A protein and the small-molecule ligand that binds it are described below.
Small molecule (SMILES): CSCC[C@@H]1NC(=O)[C@H](CC(=O)O)NC(=O)[C@H](CC(C)C)NC(=O)[C@H](C(C)C)NC(=O)[C@H](CC2=NC=NC2)NC(=O)[C@H](CO)NC(=O)[C@@H]2CCCN2C(=O)[C@@H]2CCCN2C(=O)[C@@H](NC(=O)[C@H](C)N)CSSC[C@@H](C(=O)N[C@@H](CC(C)C)C(=O)N[C@@H](C)C(=O)N[C@@H](C)C=O)NC(=O)[C@H]([C@@H](C)O)NC(=O)CNC(=O)[C@H](CO)NC(=O)[C@H](CCCN=C(N)N)NC1=O

Sequence of chain 1.A:
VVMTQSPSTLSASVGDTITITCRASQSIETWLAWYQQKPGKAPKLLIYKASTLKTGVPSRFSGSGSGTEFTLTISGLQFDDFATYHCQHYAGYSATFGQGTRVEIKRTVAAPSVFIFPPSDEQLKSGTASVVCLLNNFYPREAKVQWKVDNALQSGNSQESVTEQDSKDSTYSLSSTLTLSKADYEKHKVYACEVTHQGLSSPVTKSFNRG

Binding-site contacts:
Ligand atom CB contacts residue ASP59 of chain 1.B at 3.3 Å.
Ligand atom C contacts residue TRP31 of chain 1.A at 4.0 Å (hydrophobic).
Ligand atom CA contacts residue SER94 of chain 1.A at 4.1 Å.
Ligand atom CD contacts residue TYR93 of chain 1.A at 3.8 Å (hydrophobic).
Ligand atom OG1 contacts residue ASP106 of chain 1.B at 3.8 Å.
Ligand atom CA contacts residue TYR57 of chain 1.B at 3.6 Å (hydrophobic).
Ligand atom CE contacts residue HIS89 of chain 1.A at 3.6 Å.
Ligand atom SD contacts residue SER27 of chain 1.A at 3.8 Å.
Ligand atom N contacts residue SER94 of chain 1.A at 3.0 Å (h-bond).
Ligand atom CB contacts residue TYR57 of chain 1.B at 3.9 Å (hydrophobic).
Ligand atom CA contacts residue ASP59 of chain 1.B at 4.0 Å.
Ligand atom CE contacts residue SER27 of chain 1.A at 3.8 Å.
Ligand atom CA contacts residue TRP31 of chain 1.A at 3.9 Å (hydrophobic).
Ligand atom C contacts residue TRP31 of chain 1.A at 3.6 Å (hydrophobic).
Ligand atom O contacts residue GLU29 of chain 1.A at 4.1 Å.
Ligand atom C contacts residue GLY92 of chain 1.A at 3.9 Å.
Ligand atom O contacts residue GLY92 of chain 1.A at 2.7 Å (h-bond).
Ligand atom O contacts residue ASN107 of chain 1.B at 4.0 Å.
Ligand atom CA contacts residue GLU29 of chain 1.A at 3.7 Å.
Ligand atom O contacts residue TRP31 of chain 1.A at 2.8 Å (h-bond).
Ligand atom SG contacts residue TYR93 of chain 1.A at 3.8 Å.
Ligand atom CD1 contacts residue ALA91 of chain 1.A at 3.7 Å (hydrophobic).
Ligand atom O contacts residue ALA91 of chain 1.A at 3.6 Å.
Ligand atom C contacts residue TYR57 of chain 1.B at 3.6 Å (hydrophobic).
Ligand atom O contacts residue ASN107 of chain 1.B at 3.8 Å.
Ligand atom N contacts residue ASP59 of chain 1.B at 3.8 Å.
Ligand atom O contacts residue TYR57 of chain 1.B at 3.1 Å (h-bond).
Ligand atom O contacts residue TRP31 of chain 1.A at 3.2 Å.
Ligand atom CD contacts residue TYR57 of chain 1.B at 4.0 Å (hydrophobic).
Ligand atom O contacts residue TRP31 of chain 1.A at 3.8 Å.
Ligand atom SD contacts residue HIS89 of chain 1.A at 4.1 Å.
Ligand atom N contacts residue TRP31 of chain 1.A at 3.8 Å.
Ligand atom O contacts residue TYR93 of chain 1.A at 3.8 Å.
Ligand atom CB contacts residue TYR57 of chain 1.B at 3.9 Å (hydrophobic).
Ligand atom N contacts residue TYR57 of chain 1.B at 3.8 Å.
Ligand atom CA contacts residue ASN107 of chain 1.B at 3.8 Å.
Ligand atom C contacts residue TRP31 of chain 1.A at 4.1 Å (hydrophobic).
Ligand atom CG contacts residue SER27 of chain 1.A at 4.1 Å.
Ligand atom CB contacts residue SER94 of chain 1.A at 4.1 Å.
Ligand atom CD1 contacts residue GLY92 of chain 1.A at 3.8 Å.

Sequence of chain 1.B:
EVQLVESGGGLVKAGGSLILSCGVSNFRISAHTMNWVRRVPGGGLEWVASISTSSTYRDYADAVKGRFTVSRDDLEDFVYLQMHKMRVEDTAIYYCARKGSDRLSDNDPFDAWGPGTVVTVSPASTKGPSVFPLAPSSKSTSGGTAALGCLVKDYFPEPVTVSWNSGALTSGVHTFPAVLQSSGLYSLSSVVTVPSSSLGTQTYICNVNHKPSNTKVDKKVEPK